Binding-site contacts:
Ligand atom CG contacts residue THR49 of chain 1.B at 3.4 Å.
Ligand atom O contacts residue GLN45 of chain 1.B at 2.7 Å (h-bond).
Ligand atom O contacts residue ALA41 of chain 1.B at 3.4 Å (h-bond).
Ligand atom CA contacts residue ALA47 of chain 1.B at 3.5 Å (hydrophobic).
Ligand atom O contacts residue VAL48 of chain 1.B at 3.7 Å.
Ligand atom CG2 contacts residue THR49 of chain 1.B at 3.2 Å.
Ligand atom CA contacts residue THR49 of chain 1.B at 3.1 Å.
Ligand atom CD1 contacts residue ILE50 of chain 1.B at 3.6 Å (hydrophobic).
Ligand atom CD1 contacts residue PHE38 of chain 1.B at 3.5 Å (hydrophobic).
Ligand atom CB contacts residue VAL48 of chain 1.B at 3.8 Å (hydrophobic).
Ligand atom N contacts residue THR49 of chain 1.B at 3.6 Å.
Ligand atom CB contacts residue THR49 of chain 1.B at 3.4 Å.
Ligand atom CD2 contacts residue GLY80 of chain 1.B at 3.5 Å.
Ligand atom CA contacts residue SER39 of chain 1.B at 3.3 Å.
Ligand atom CD2 contacts residue THR40 of chain 1.B at 3.8 Å.
Ligand atom CA contacts residue GLN45 of chain 1.B at 3.7 Å.
Ligand atom O contacts residue VAL48 of chain 1.B at 3.5 Å.
Ligand atom CZ contacts residue GLY80 of chain 1.B at 3.6 Å.
Ligand atom C contacts residue GLN45 of chain 1.B at 3.4 Å.
Ligand atom CD1 contacts residue ILE13 of chain 1.B at 3.7 Å (hydrophobic).
Ligand atom O contacts residue THR49 of chain 1.B at 3.3 Å (h-bond).
Ligand atom CG2 contacts residue VAL48 of chain 1.B at 3.7 Å (hydrophobic).
Ligand atom O contacts residue GLN45 of chain 1.B at 3.7 Å.
Ligand atom O contacts residue PHE38 of chain 1.B at 3.4 Å.
Ligand atom CB contacts residue ALA47 of chain 1.B at 3.8 Å (hydrophobic).
Ligand atom CD contacts residue ALA47 of chain 1.B at 3.6 Å (hydrophobic).
Ligand atom CG contacts residue ASN70 of chain 1.B at 3.7 Å.
Ligand atom O contacts residue SER39 of chain 1.B at 3.0 Å (h-bond).
Ligand atom CD1 contacts residue VAL37 of chain 1.B at 3.4 Å (hydrophobic).
Ligand atom CE1 contacts residue GLY80 of chain 1.B at 3.6 Å.
Ligand atom CB contacts residue ALA41 of chain 1.B at 3.7 Å (hydrophobic).
Ligand atom CB contacts residue SER39 of chain 1.B at 3.7 Å.
Ligand atom O contacts residue MET16 of chain 1.B at 2.8 Å (h-bond).
Ligand atom CB contacts residue THR40 of chain 1.B at 3.8 Å.
Ligand atom N contacts residue SER39 of chain 1.B at 2.7 Å (h-bond).
Ligand atom CD1 contacts residue THR40 of chain 1.B at 3.5 Å.
Ligand atom C contacts residue SER39 of chain 1.B at 3.5 Å.
Ligand atom CA contacts residue SER39 of chain 1.B at 3.7 Å.
Ligand atom O contacts residue THR15 of chain 1.B at 3.2 Å.
Ligand atom N contacts residue GLN45 of chain 1.B at 3.4 Å (h-bond).

Sequence of chain 1.B:
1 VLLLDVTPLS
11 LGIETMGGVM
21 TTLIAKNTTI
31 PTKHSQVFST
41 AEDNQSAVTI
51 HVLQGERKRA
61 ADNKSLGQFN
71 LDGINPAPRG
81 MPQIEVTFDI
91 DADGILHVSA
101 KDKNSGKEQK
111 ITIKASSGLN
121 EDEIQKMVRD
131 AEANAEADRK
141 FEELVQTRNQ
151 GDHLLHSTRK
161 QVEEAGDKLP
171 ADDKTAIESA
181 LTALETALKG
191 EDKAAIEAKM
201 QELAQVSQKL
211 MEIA

The protein below binds the small molecule below.
Small molecule (SMILES): CC[C@H](C)[C@H](NC(=O)[C@H](CC1CCCCC1)NC(=O)[C@H](Cc1ccc(O)cc1)NC(=O)[C@@H](N)CC(C)C)C(=O)N1CCC[C@H]1C(=O)N[C@@H](CCCN=C(N)N)C(=O)N1CCC[C@H]1C(N)=O